A protein and the small-molecule ligand that binds it are described below.
Small molecule (SMILES): CC(=O)O[C@H]1C(=O)[C@@]2(C)[C@H]([C@H](OC(=O)c3ccccc3)[C@]3(O)C[C@H](OC(=O)[C@H](O)[C@@H](NC(=O)c4ccccc4)c4ccccc4)C(C)=C1C3(C)C)[C@]1(OC(C)=O)CO[C@@H]1C[C@@H]2O

Binding-site contacts:
Ligand atom O06 contacts residue THR274 of chain 1.C at 3.5 Å (h-bond).
Ligand atom C40 contacts residue SER234 of chain 1.C at 3.6 Å.
Ligand atom C16 contacts residue PRO272 of chain 1.C at 3.5 Å (hydrophobic).
Ligand atom C39 contacts residue ALA231 of chain 1.C at 3.9 Å (hydrophobic).
Ligand atom O06 contacts residue PRO272 of chain 1.C at 3.5 Å (h-bond).
Ligand atom C34 contacts residue GLU22 of chain 1.C at 3.7 Å.
Ligand atom C17 contacts residue LEU361 of chain 1.C at 3.4 Å (hydrophobic).
Ligand atom C41 contacts residue GLU27 of chain 1.C at 3.2 Å.
Ligand atom C15 contacts residue LEU361 of chain 1.C at 3.8 Å (hydrophobic).
Ligand atom O05 contacts residue LEU361 of chain 1.C at 3.5 Å.
Ligand atom C44 contacts residue GLY360 of chain 1.C at 3.4 Å.
Ligand atom O05 contacts residue PHE270 of chain 1.C at 3.5 Å.
Ligand atom C41 contacts residue VAL23 of chain 1.C at 3.6 Å (hydrophobic).
Ligand atom C19 contacts residue THR274 of chain 1.C at 3.4 Å.
Ligand atom C23 contacts residue GLN279 of chain 1.C at 3.3 Å.
Ligand atom O06 contacts residue LEU273 of chain 1.C at 3.4 Å.
Ligand atom C05 contacts residue HIS227 of chain 1.C at 3.5 Å.
Ligand atom C44 contacts residue LEU361 of chain 1.C at 3.6 Å (hydrophobic).
Ligand atom C42 contacts residue VAL23 of chain 1.C at 3.8 Å (hydrophobic).
Ligand atom C08 contacts residue ASP224 of chain 1.C at 3.8 Å.
Ligand atom C35 contacts residue GLU22 of chain 1.C at 3.7 Å.
Ligand atom C13 contacts residue LEU273 of chain 1.C at 3.6 Å (hydrophobic).
Ligand atom C32 contacts residue HIS227 of chain 1.C at 3.2 Å.
Ligand atom C30 contacts residue HIS227 of chain 1.C at 3.8 Å.
Ligand atom O14 contacts residue VAL23 of chain 1.C at 3.7 Å.
Ligand atom C16 contacts residue LEU361 of chain 1.C at 3.4 Å (hydrophobic).
Ligand atom C07 contacts residue ASP224 of chain 1.C at 3.3 Å.
Ligand atom O14 contacts residue HIS227 of chain 1.C at 3.2 Å.
Ligand atom C35 contacts residue ASP26 of chain 1.C at 3.7 Å.
Ligand atom C13 contacts residue PHE270 of chain 1.C at 3.6 Å (hydrophobic).
Ligand atom C15 contacts residue PRO272 of chain 1.C at 3.5 Å (hydrophobic).
Ligand atom O13 contacts residue GLY360 of chain 1.C at 3.6 Å (h-bond).
Ligand atom C36 contacts residue ASP26 of chain 1.C at 3.5 Å.
Ligand atom O07 contacts residue GLN279 of chain 1.C at 2.7 Å (h-bond).
Ligand atom O08 contacts residue ARG276 of chain 1.C at 3.8 Å.
Ligand atom C47 contacts residue ARG276 of chain 1.C at 3.6 Å.
Ligand atom C07 contacts residue HIS227 of chain 1.C at 3.7 Å.
Ligand atom C16 contacts residue THR274 of chain 1.C at 3.9 Å.
Ligand atom O13 contacts residue ARG359 of chain 1.C at 3.2 Å.
Ligand atom C06 contacts residue HIS227 of chain 1.C at 3.2 Å.

Sequence of chain 1.C:
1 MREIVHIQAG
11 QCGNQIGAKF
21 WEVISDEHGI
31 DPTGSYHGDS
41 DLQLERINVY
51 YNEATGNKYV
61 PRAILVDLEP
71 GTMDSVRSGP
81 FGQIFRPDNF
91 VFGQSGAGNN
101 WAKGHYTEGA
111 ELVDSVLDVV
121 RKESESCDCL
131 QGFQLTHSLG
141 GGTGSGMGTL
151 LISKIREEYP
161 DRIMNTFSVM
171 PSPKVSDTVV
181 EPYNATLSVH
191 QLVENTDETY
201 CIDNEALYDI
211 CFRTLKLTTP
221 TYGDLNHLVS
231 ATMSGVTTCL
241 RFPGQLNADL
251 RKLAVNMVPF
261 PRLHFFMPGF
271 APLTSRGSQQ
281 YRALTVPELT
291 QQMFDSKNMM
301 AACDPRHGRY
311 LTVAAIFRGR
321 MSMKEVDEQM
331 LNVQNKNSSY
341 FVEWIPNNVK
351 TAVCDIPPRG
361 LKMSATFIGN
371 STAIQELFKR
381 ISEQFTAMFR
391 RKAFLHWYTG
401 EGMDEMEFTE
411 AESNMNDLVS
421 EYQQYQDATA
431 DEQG